Sequence of chain 1.D:
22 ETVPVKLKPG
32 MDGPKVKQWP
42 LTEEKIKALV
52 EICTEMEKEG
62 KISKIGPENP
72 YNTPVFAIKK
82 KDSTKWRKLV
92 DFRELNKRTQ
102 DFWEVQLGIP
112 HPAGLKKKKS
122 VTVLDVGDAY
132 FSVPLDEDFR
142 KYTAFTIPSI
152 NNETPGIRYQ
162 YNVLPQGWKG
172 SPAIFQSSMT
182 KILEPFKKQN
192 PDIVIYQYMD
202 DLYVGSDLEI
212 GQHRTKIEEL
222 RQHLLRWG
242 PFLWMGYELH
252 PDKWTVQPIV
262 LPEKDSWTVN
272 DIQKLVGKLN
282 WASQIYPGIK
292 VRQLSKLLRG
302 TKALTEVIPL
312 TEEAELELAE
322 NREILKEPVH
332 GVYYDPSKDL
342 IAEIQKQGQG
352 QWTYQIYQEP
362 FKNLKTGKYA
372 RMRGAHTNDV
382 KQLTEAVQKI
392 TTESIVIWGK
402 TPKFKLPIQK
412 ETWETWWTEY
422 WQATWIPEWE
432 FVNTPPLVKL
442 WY

The protein below binds the small molecule below.
Small molecule (SMILES): OC[C@H]1O[C@@](CO)(O[C@H]2O[C@H](CO)[C@@H](O)[C@H](O)[C@H]2O)[C@@H](O)[C@@H]1O

Binding-site contacts:
Ligand atom O4 contacts residue LYS98 of chain 1.D at 2.9 Å (salt-bridge).
Ligand atom O4 contacts residue LYS411 of chain 1.D at 3.7 Å.
Ligand atom C2 contacts residue ARG94 of chain 1.D at 3.9 Å.
Ligand atom O6 contacts residue ARG94 of chain 1.D at 3.3 Å (salt-bridge).
Ligand atom O5 contacts residue GOL1 of chain 1.Y at 2.7 Å (h-bond).
Ligand atom C6 contacts residue TRP430 of chain 1.D at 3.7 Å (hydrophobic).
Ligand atom O4 contacts residue GLU415 of chain 1.D at 3.9 Å.
Ligand atom O6 contacts residue TRP430 of chain 1.D at 3.0 Å (h-bond).
Ligand atom O6 contacts residue GLU429 of chain 1.D at 3.2 Å.
Ligand atom O3 contacts residue ARG94 of chain 1.D at 3.6 Å.
Ligand atom C5 contacts residue GLU415 of chain 1.D at 3.2 Å.
Ligand atom O1 contacts residue GOL1 of chain 1.Y at 4.0 Å.
Ligand atom C3 contacts residue GLU95 of chain 1.D at 3.2 Å.
Ligand atom O2 contacts residue ASP92 of chain 1.D at 3.7 Å.
Ligand atom C1 contacts residue GOL1 of chain 1.Y at 3.6 Å.
Ligand atom O5 contacts residue ARG94 of chain 1.D at 3.5 Å (salt-bridge).
Ligand atom C4 contacts residue GLU429 of chain 1.D at 3.4 Å.
Ligand atom C2 contacts residue ASP92 of chain 1.D at 4.1 Å.
Ligand atom O2 contacts residue VAL37 of chain 1.D at 4.0 Å.
Ligand atom C1 contacts residue VAL37 of chain 1.D at 3.5 Å (hydrophobic).
Ligand atom C6 contacts residue GOL1 of chain 1.Y at 4.2 Å.
Ligand atom O6 contacts residue TRP430 of chain 1.D at 3.2 Å (h-bond).
Ligand atom O1 contacts residue VAL37 of chain 1.D at 3.5 Å.
Ligand atom C5 contacts residue GOL1 of chain 1.Y at 3.7 Å.
Ligand atom C4 contacts residue LYS98 of chain 1.D at 3.9 Å.
Ligand atom O3 contacts residue LYS98 of chain 1.D at 3.8 Å.
Ligand atom O4 contacts residue GLU95 of chain 1.D at 3.9 Å.
Ligand atom O6 contacts residue PHE432 of chain 1.D at 3.7 Å.
Ligand atom O5 contacts residue GLU415 of chain 1.D at 4.1 Å.
Ligand atom C4 contacts residue GLU95 of chain 1.D at 4.2 Å.
Ligand atom O3 contacts residue GLU95 of chain 1.D at 2.4 Å (salt-bridge).
Ligand atom C1 contacts residue ARG94 of chain 1.D at 3.7 Å.
Ligand atom O6 contacts residue GOL1 of chain 1.Y at 3.8 Å.
Ligand atom O4 contacts residue GLU429 of chain 1.D at 2.7 Å (salt-bridge).
Ligand atom C6 contacts residue GLU429 of chain 1.D at 3.5 Å.
Ligand atom O6 contacts residue GLU415 of chain 1.D at 2.6 Å (salt-bridge).
Ligand atom C6 contacts residue TRP430 of chain 1.D at 3.6 Å (hydrophobic).
Ligand atom C1 contacts residue GOL1 of chain 1.Y at 4.2 Å.
Ligand atom C2 contacts residue GOL1 of chain 1.Y at 3.7 Å.
Ligand atom C6 contacts residue GLU415 of chain 1.D at 3.3 Å.